Binding-site contacts:
Ligand atom C6 contacts residue LEU135 of chain 1.B at 3.8 Å (hydrophobic).
Ligand atom O1 contacts residue CYS125 of chain 1.B at 4.2 Å.
Ligand atom C4 contacts residue VAL73 of chain 1.B at 3.0 Å (hydrophobic).
Ligand atom C15 contacts residue LEU135 of chain 1.B at 3.8 Å (hydrophobic).
Ligand atom N4 contacts residue LEU135 of chain 1.B at 4.2 Å.
Ligand atom C10 contacts residue VAL78 of chain 1.B at 3.4 Å (hydrophobic).
Ligand atom O1 contacts residue LEU135 of chain 1.B at 4.1 Å.
Ligand atom O1 contacts residue ASN129 of chain 1.B at 2.9 Å (h-bond).
Ligand atom C5 contacts residue ASN129 of chain 1.B at 3.5 Å.
Ligand atom C10 contacts residue TYR128 of chain 1.B at 4.2 Å (hydrophobic).
Ligand atom C8 contacts residue LEU135 of chain 1.B at 3.5 Å (hydrophobic).
Ligand atom C29 contacts residue ILE82 of chain 1.B at 4.1 Å (hydrophobic).
Ligand atom N6 contacts residue ILE82 of chain 1.B at 4.0 Å.
Ligand atom C8 contacts residue ASN129 of chain 1.B at 4.3 Å.
Ligand atom C4 contacts residue VAL78 of chain 1.B at 4.0 Å (hydrophobic).
Ligand atom C3 contacts residue VAL78 of chain 1.B at 4.2 Å (hydrophobic).
Ligand atom C11 contacts residue VAL73 of chain 1.B at 3.8 Å (hydrophobic).
Ligand atom N3 contacts residue LEU135 of chain 1.B at 3.8 Å.
Ligand atom C10 contacts residue TYR86 of chain 1.B at 3.9 Å (hydrophobic).
Ligand atom C10 contacts residue ALA83 of chain 1.B at 4.3 Å (hydrophobic).
Ligand atom C6 contacts residue ASN129 of chain 1.B at 3.8 Å.
Ligand atom C16 contacts residue ILE82 of chain 1.B at 4.2 Å (hydrophobic).
Ligand atom C2 contacts residue LEU135 of chain 1.B at 4.3 Å (hydrophobic).
Ligand atom C17 contacts residue ILE82 of chain 1.B at 3.8 Å (hydrophobic).
Ligand atom N1 contacts residue VAL73 of chain 1.B at 3.4 Å (h-bond).
Ligand atom C13 contacts residue ILE82 of chain 1.B at 4.3 Å (hydrophobic).
Ligand atom N2 contacts residue ILE82 of chain 1.B at 4.2 Å.
Ligand atom C9 contacts residue ASN129 of chain 1.B at 3.5 Å.
Ligand atom O2 contacts residue ILE82 of chain 1.B at 4.1 Å.
Ligand atom N4 contacts residue VAL78 of chain 1.B at 4.1 Å.
Ligand atom C11 contacts residue PHE74 of chain 1.B at 3.9 Å (hydrophobic).
Ligand atom C18 contacts residue ILE82 of chain 1.B at 3.5 Å (hydrophobic).
Ligand atom C3 contacts residue VAL73 of chain 1.B at 4.0 Å (hydrophobic).
Ligand atom C9 contacts residue TYR128 of chain 1.B at 3.6 Å (hydrophobic).
Ligand atom C21 contacts residue ILE82 of chain 1.B at 3.7 Å (hydrophobic).
Ligand atom C19 contacts residue ILE82 of chain 1.B at 3.5 Å (hydrophobic).
Ligand atom C11 contacts residue VAL78 of chain 1.B at 4.1 Å (hydrophobic).
Ligand atom C20 contacts residue ILE82 of chain 1.B at 3.3 Å (hydrophobic).
Ligand atom C7 contacts residue ILE82 of chain 1.B at 3.8 Å (hydrophobic).
Ligand atom C5 contacts residue LEU135 of chain 1.B at 3.7 Å (hydrophobic).

This protein binds this small molecule.
Small molecule (SMILES): CC[C@@H]1C(=O)N(C)c2cnc(Nc3ccc(C(=O)NC4CCN(C)CC4)cc3OC)nc2N1C1CCCC1

Sequence of chain 1.B:
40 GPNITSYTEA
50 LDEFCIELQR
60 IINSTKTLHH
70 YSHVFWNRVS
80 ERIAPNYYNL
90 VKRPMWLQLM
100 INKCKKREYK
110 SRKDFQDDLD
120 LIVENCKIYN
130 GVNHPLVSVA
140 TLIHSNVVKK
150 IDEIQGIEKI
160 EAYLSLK